Sequence of chain 1.A:
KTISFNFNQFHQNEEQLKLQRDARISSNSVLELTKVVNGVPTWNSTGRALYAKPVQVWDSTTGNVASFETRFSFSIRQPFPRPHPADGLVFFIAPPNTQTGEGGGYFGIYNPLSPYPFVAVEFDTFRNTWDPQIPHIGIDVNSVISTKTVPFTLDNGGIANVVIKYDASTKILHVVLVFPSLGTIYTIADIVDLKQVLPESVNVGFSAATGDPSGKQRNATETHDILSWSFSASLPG

Binding-site contacts:
Ligand atom N2 contacts residue ASN219 of chain 1.A at 2.9 Å (h-bond).
Ligand atom C7 contacts residue ASN219 of chain 1.A at 3.5 Å.
Ligand atom C3 contacts residue ASN219 of chain 1.A at 3.8 Å.
Ligand atom O6 contacts residue PHE80 of chain 1.A at 4.1 Å.
Ligand atom C7 contacts residue PRO83 of chain 1.A at 4.0 Å (hydrophobic).
Ligand atom C4 contacts residue ASN219 of chain 1.A at 4.2 Å.
Ligand atom C1 contacts residue ARG82 of chain 1.A at 3.8 Å.
Ligand atom O7 contacts residue ASN219 of chain 1.A at 3.7 Å.
Ligand atom C5 contacts residue ASN219 of chain 1.A at 3.6 Å.
Ligand atom C7 contacts residue GLN217 of chain 1.A at 4.4 Å.
Ligand atom C2 contacts residue ASN219 of chain 1.A at 2.4 Å.
Ligand atom O5 contacts residue ARG82 of chain 1.A at 4.2 Å.
Ligand atom O7 contacts residue ARG82 of chain 1.A at 3.4 Å (salt-bridge).
Ligand atom O7 contacts residue PRO83 of chain 1.A at 3.5 Å.
Ligand atom C6 contacts residue PHE80 of chain 1.A at 4.1 Å (hydrophobic).
Ligand atom C2 contacts residue ARG82 of chain 1.A at 3.9 Å.
Ligand atom O5 contacts residue ASN219 of chain 1.A at 2.3 Å (h-bond).
Ligand atom N2 contacts residue ARG82 of chain 1.A at 4.4 Å.
Ligand atom C8 contacts residue PRO83 of chain 1.A at 4.3 Å (hydrophobic).
Ligand atom C1 contacts residue ASN219 of chain 1.A at 1.4 Å.
Ligand atom C7 contacts residue ARG82 of chain 1.A at 4.1 Å.
Ligand atom C8 contacts residue GLN217 of chain 1.A at 3.5 Å.
Ligand atom O5 contacts residue PHE80 of chain 1.A at 3.9 Å.

The protein below binds the small molecule below.
Small molecule (SMILES): CC(=O)N[C@H]1[C@H](O[C@H]2[C@H](O[C@@H]3O[C@@H](C)[C@@H](O)[C@@H](O)[C@@H]3O)[C@@H](NC(C)=O)CO[C@@H]2CO)O[C@H](CO)[C@@H](O)[C@@H]1O